Binding-site contacts:
Ligand atom OS5 contacts residue GLN60 of chain 1.A at 2.9 Å (h-bond).
Ligand atom CS1 contacts residue GLN60 of chain 1.A at 3.5 Å.
Ligand atom O31 contacts residue LYS126 of chain 1.A at 3.4 Å.
Ligand atom CS4 contacts residue CO1 of chain 1.B at 3.1 Å.
Ligand atom CS4 contacts residue GLU134 of chain 1.A at 3.3 Å.
Ligand atom N6 contacts residue HIS83 of chain 1.A at 2.9 Å (h-bond).
Ligand atom CP4 contacts residue GLN39 of chain 1.A at 3.5 Å.
Ligand atom OP2 contacts residue LEU107 of chain 1.A at 3.5 Å.
Ligand atom C2 contacts residue PRO125 of chain 1.A at 3.6 Å (hydrophobic).
Ligand atom OS1 contacts residue HIS84 of chain 1.A at 3.0 Å (h-bond).
Ligand atom OP1 contacts residue ALA70 of chain 1.A at 3.5 Å.
Ligand atom C2 contacts residue GLY130 of chain 1.A at 3.3 Å.
Ligand atom OP3 contacts residue ALA70 of chain 1.A at 3.5 Å.
Ligand atom P3 contacts residue LYS126 of chain 1.A at 3.3 Å.
Ligand atom O3' contacts residue LYS126 of chain 1.A at 3.1 Å (salt-bridge).
Ligand atom C6 contacts residue TRP74 of chain 1.A at 3.6 Å (hydrophobic).
Ligand atom O33 contacts residue LYS126 of chain 1.A at 2.6 Å (salt-bridge).
Ligand atom OP1 contacts residue HIS83 of chain 1.A at 3.2 Å.
Ligand atom OS4 contacts residue SER115 of chain 1.A at 2.8 Å (h-bond).
Ligand atom N6 contacts residue LEU132 of chain 1.A at 3.5 Å.
Ligand atom OS1 contacts residue GLU134 of chain 1.A at 3.1 Å (salt-bridge).
Ligand atom CS4 contacts residue GLN60 of chain 1.A at 3.1 Å.
Ligand atom OS1 contacts residue GLN60 of chain 1.A at 2.9 Å (h-bond).
Ligand atom OS5 contacts residue HIS7 of chain 1.A at 3.0 Å (h-bond).
Ligand atom NP1 contacts residue GLN39 of chain 1.A at 2.9 Å (h-bond).
Ligand atom N3 contacts residue PRO125 of chain 1.A at 3.5 Å.
Ligand atom CP3 contacts residue ALA70 of chain 1.A at 3.6 Å (hydrophobic).
Ligand atom OS5 contacts residue GLU134 of chain 1.A at 2.6 Å (salt-bridge).
Ligand atom OS1 contacts residue CO1 of chain 1.B at 2.1 Å.
Ligand atom OS5 contacts residue CO1 of chain 1.B at 2.2 Å.
Ligand atom CS2 contacts residue CO1 of chain 1.B at 3.4 Å.
Ligand atom OP1 contacts residue LEU132 of chain 1.A at 3.5 Å.
Ligand atom N6 contacts residue TRP74 of chain 1.A at 3.5 Å.
Ligand atom O21 contacts residue LYS73 of chain 1.A at 2.9 Å (salt-bridge).
Ligand atom O6 contacts residue LYS73 of chain 1.A at 3.6 Å.
Ligand atom CP4 contacts residue TYR108 of chain 1.A at 3.6 Å (hydrophobic).
Ligand atom CS1 contacts residue CO1 of chain 1.B at 3.1 Å.
Ligand atom CS4 contacts residue SER115 of chain 1.A at 3.5 Å.
Ligand atom OS4 contacts residue GLU134 of chain 1.A at 3.6 Å (salt-bridge).
Ligand atom OS4 contacts residue GLY114 of chain 1.A at 3.1 Å.

The protein below binds the small molecule below.
Small molecule (SMILES): C/C(C(=O)O)=C(/O)SCCNC(=O)CCNC(=O)[C@H](O)C(C)(C)COP(=O)(O)OP(=O)(O)OC[C@H]1O[C@@H](n2cnc3c(N)ncnc32)[C@H](O)[C@@H]1OP(=O)(O)O

Sequence of chain 1.A:
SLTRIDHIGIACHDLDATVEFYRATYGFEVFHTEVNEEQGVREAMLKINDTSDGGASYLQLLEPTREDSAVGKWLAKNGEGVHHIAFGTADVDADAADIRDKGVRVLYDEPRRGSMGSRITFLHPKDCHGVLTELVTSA